Sequence of chain 1.A:
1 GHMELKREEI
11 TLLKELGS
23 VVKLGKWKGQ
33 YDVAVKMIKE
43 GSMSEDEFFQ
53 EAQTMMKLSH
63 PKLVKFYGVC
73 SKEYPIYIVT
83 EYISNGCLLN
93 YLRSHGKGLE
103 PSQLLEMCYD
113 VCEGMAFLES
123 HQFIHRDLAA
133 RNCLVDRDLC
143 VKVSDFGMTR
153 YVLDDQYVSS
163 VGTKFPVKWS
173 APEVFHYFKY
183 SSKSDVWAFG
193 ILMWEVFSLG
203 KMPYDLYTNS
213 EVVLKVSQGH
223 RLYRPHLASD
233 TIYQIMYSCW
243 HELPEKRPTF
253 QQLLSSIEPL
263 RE

Binding-site contacts:
Ligand atom C2 contacts residue ALA36 of chain 1.A at 3.4 Å (hydrophobic).
Ligand atom N1 contacts residue ILE85 of chain 1.A at 3.0 Å (h-bond).
Ligand atom C11 contacts residue GLY88 of chain 1.A at 3.7 Å.
Ligand atom C15 contacts residue LEU16 of chain 1.A at 3.4 Å (hydrophobic).
Ligand atom C9 contacts residue SER146 of chain 1.A at 3.8 Å.
Ligand atom C5 contacts residue THR82 of chain 1.A at 3.5 Å.
Ligand atom C16 contacts residue TYR84 of chain 1.A at 3.4 Å (hydrophobic).
Ligand atom C1 contacts residue GLU83 of chain 1.A at 3.5 Å.
Ligand atom CL contacts residue THR82 of chain 1.A at 3.5 Å.
Ligand atom C13 contacts residue GLY88 of chain 1.A at 3.6 Å.
Ligand atom O contacts residue VAL24 of chain 1.A at 3.6 Å.
Ligand atom CL contacts residue LYS38 of chain 1.A at 3.5 Å.
Ligand atom C12 contacts residue GLY88 of chain 1.A at 3.5 Å.
Ligand atom C10 contacts residue LEU136 of chain 1.A at 3.8 Å (hydrophobic).
Ligand atom CL contacts residue ALA36 of chain 1.A at 3.5 Å.
Ligand atom C1 contacts residue LEU136 of chain 1.A at 3.8 Å (hydrophobic).
Ligand atom C14 contacts residue LEU16 of chain 1.A at 3.8 Å (hydrophobic).
Ligand atom C2 contacts residue LEU136 of chain 1.A at 3.8 Å (hydrophobic).
Ligand atom C10 contacts residue VAL66 of chain 1.A at 3.7 Å (hydrophobic).
Ligand atom C6 contacts residue THR82 of chain 1.A at 3.8 Å.
Ligand atom C4 contacts residue THR82 of chain 1.A at 3.5 Å.
Ligand atom C contacts residue LEU136 of chain 1.A at 3.8 Å (hydrophobic).
Ligand atom C3 contacts residue ALA36 of chain 1.A at 3.8 Å (hydrophobic).
Ligand atom C7 contacts residue PHE148 of chain 1.A at 3.6 Å (hydrophobic).
Ligand atom C8 contacts residue SER146 of chain 1.A at 3.5 Å.
Ligand atom C17 contacts residue SER86 of chain 1.A at 3.2 Å.
Ligand atom N2 contacts residue THR82 of chain 1.A at 2.9 Å (h-bond).
Ligand atom C11 contacts residue ILE85 of chain 1.A at 3.6 Å (hydrophobic).
Ligand atom C12 contacts residue TYR84 of chain 1.A at 3.7 Å (hydrophobic).
Ligand atom C1 contacts residue ALA36 of chain 1.A at 3.4 Å (hydrophobic).
Ligand atom C16 contacts residue SER86 of chain 1.A at 3.3 Å.
Ligand atom C11 contacts residue TYR84 of chain 1.A at 3.9 Å (hydrophobic).
Ligand atom N contacts residue TYR84 of chain 1.A at 3.4 Å.
Ligand atom C10 contacts residue SER146 of chain 1.A at 3.2 Å.
Ligand atom N1 contacts residue ALA36 of chain 1.A at 3.8 Å.
Ligand atom CL contacts residue ILE80 of chain 1.A at 3.4 Å.
Ligand atom C12 contacts residue ILE85 of chain 1.A at 3.6 Å (hydrophobic).
Ligand atom N contacts residue ILE85 of chain 1.A at 2.9 Å (h-bond).
Ligand atom C8 contacts residue PHE148 of chain 1.A at 3.7 Å (hydrophobic).
Ligand atom C contacts residue ILE85 of chain 1.A at 3.6 Å (hydrophobic).

This small molecule binds to this protein.
Small molecule (SMILES): Cc1nc(Nc2ncc(C(=O)Nc3c(C)cccc3Cl)s2)cc(N2CCN(CCO)CC2)n1